A small-molecule ligand and the protein it binds are described below.
Small molecule (SMILES): CC(=O)N[C@H]1[C@H](O[C@H]2[C@H](O)[C@@H](NC(C)=O)CO[C@@H]2CO)O[C@H](CO)[C@@H](O)[C@@H]1O

Sequence of chain 1.A:
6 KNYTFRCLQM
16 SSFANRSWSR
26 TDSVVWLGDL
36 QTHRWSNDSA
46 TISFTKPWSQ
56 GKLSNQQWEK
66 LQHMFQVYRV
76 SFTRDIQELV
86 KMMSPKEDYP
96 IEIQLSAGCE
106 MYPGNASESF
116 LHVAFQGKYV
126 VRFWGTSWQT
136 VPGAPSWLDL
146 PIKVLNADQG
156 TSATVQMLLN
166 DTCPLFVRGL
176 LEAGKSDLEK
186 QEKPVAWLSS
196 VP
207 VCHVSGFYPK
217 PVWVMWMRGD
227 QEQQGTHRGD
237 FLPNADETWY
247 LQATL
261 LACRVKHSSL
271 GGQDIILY

Binding-site contacts:
Ligand atom O3 contacts residue GLN161 of chain 1.A at 3.9 Å.
Ligand atom O3 contacts residue THR131 of chain 1.A at 3.7 Å.
Ligand atom C1 contacts residue GLY130 of chain 1.A at 4.0 Å.
Ligand atom C8 contacts residue TRP129 of chain 1.A at 3.9 Å (hydrophobic).
Ligand atom C8 contacts residue GLN161 of chain 1.A at 3.4 Å.
Ligand atom C2 contacts residue ASN165 of chain 1.A at 2.4 Å.
Ligand atom C6 contacts residue THR131 of chain 1.A at 4.3 Å.
Ligand atom O7 contacts residue GLY130 of chain 1.A at 3.5 Å.
Ligand atom O6 contacts residue GLY130 of chain 1.A at 4.0 Å.
Ligand atom C3 contacts residue GLN161 of chain 1.A at 3.8 Å.
Ligand atom C2 contacts residue GLY130 of chain 1.A at 4.4 Å.
Ligand atom C7 contacts residue GLN161 of chain 1.A at 3.6 Å.
Ligand atom O5 contacts residue ASN165 of chain 1.A at 2.3 Å (h-bond).
Ligand atom C1 contacts residue ASN165 of chain 1.A at 1.4 Å.
Ligand atom C1 contacts residue THR131 of chain 1.A at 4.2 Å.
Ligand atom C7 contacts residue GLY130 of chain 1.A at 3.7 Å.
Ligand atom C8 contacts residue GLY130 of chain 1.A at 4.2 Å.
Ligand atom O5 contacts residue THR131 of chain 1.A at 3.5 Å.
Ligand atom O4 contacts residue THR131 of chain 1.A at 3.8 Å.
Ligand atom C3 contacts residue ASN165 of chain 1.A at 3.8 Å.
Ligand atom C4 contacts residue GLY130 of chain 1.A at 4.1 Å.
Ligand atom C7 contacts residue ASN165 of chain 1.A at 3.2 Å.
Ligand atom O5 contacts residue GLY130 of chain 1.A at 4.3 Å.
Ligand atom C5 contacts residue GLY130 of chain 1.A at 3.7 Å.
Ligand atom C3 contacts residue GLY130 of chain 1.A at 3.9 Å.
Ligand atom N2 contacts residue GLN161 of chain 1.A at 2.9 Å (h-bond).
Ligand atom C8 contacts residue ASN165 of chain 1.A at 4.5 Å.
Ligand atom C6 contacts residue GLY130 of chain 1.A at 4.2 Å.
Ligand atom O6 contacts residue THR131 of chain 1.A at 4.2 Å.
Ligand atom C5 contacts residue THR131 of chain 1.A at 4.4 Å.
Ligand atom N2 contacts residue ASN165 of chain 1.A at 2.9 Å (h-bond).
Ligand atom N2 contacts residue GLY130 of chain 1.A at 4.3 Å.
Ligand atom O4 contacts residue GLY130 of chain 1.A at 3.8 Å.
Ligand atom O7 contacts residue ASN165 of chain 1.A at 2.9 Å (h-bond).
Ligand atom O7 contacts residue THR131 of chain 1.A at 4.5 Å.
Ligand atom C3 contacts residue THR131 of chain 1.A at 3.9 Å.
Ligand atom C4 contacts residue ASN165 of chain 1.A at 4.2 Å.
Ligand atom C5 contacts residue ASN165 of chain 1.A at 3.6 Å.
Ligand atom C2 contacts residue GLN161 of chain 1.A at 3.8 Å.
Ligand atom O7 contacts residue TRP129 of chain 1.A at 4.2 Å.